This protein binds this small molecule.
Small molecule (SMILES): CCOC(=O)Nc1cc(-c2ccc(C)c(NS(C)(=O)=O)c2)nn2c(C)nnc12

Binding-site contacts:
Ligand atom C14 contacts residue TRP93 of chain 1.A at 4.1 Å (hydrophobic).
Ligand atom C17 contacts residue TYR86 of chain 1.A at 4.2 Å (hydrophobic).
Ligand atom O21 contacts residue LEU41 of chain 1.A at 3.6 Å.
Ligand atom N23 contacts residue ASN87 of chain 1.A at 2.9 Å (h-bond).
Ligand atom C15 contacts residue ASN87 of chain 1.A at 3.9 Å.
Ligand atom N13 contacts residue MET31 of chain 1.A at 4.2 Å.
Ligand atom C10 contacts residue TRP93 of chain 1.A at 3.6 Å (hydrophobic).
Ligand atom C22 contacts residue TRP93 of chain 1.A at 3.4 Å (hydrophobic).
Ligand atom C14 contacts residue ASN87 of chain 1.A at 3.9 Å.
Ligand atom N16 contacts residue ASN87 of chain 1.A at 2.8 Å (h-bond).
Ligand atom O18 contacts residue TYR86 of chain 1.A at 3.8 Å.
Ligand atom C15 contacts residue LEU41 of chain 1.A at 3.6 Å (hydrophobic).
Ligand atom N16 contacts residue TRP93 of chain 1.A at 3.3 Å.
Ligand atom C14 contacts residue LEU41 of chain 1.A at 3.9 Å (hydrophobic).
Ligand atom N24 contacts residue MET31 of chain 1.A at 3.7 Å.
Ligand atom C17 contacts residue ASN87 of chain 1.A at 3.5 Å.
Ligand atom N16 contacts residue LEU41 of chain 1.A at 4.0 Å.
Ligand atom N24 contacts residue ASN87 of chain 1.A at 3.6 Å (h-bond).
Ligand atom C20 contacts residue LEU41 of chain 1.A at 4.1 Å (hydrophobic).
Ligand atom N23 contacts residue TRP93 of chain 1.A at 4.2 Å.
Ligand atom C11 contacts residue LEU41 of chain 1.A at 4.2 Å (hydrophobic).
Ligand atom C26 contacts residue VAL36 of chain 1.A at 3.5 Å (hydrophobic).
Ligand atom C11 contacts residue TRP93 of chain 1.A at 3.7 Å (hydrophobic).
Ligand atom C15 contacts residue TRP93 of chain 1.A at 3.6 Å (hydrophobic).
Ligand atom N23 contacts residue MET31 of chain 1.A at 4.2 Å.
Ligand atom O21 contacts residue TRP93 of chain 1.A at 3.3 Å (h-bond).
Ligand atom C26 contacts residue MET31 of chain 1.A at 3.1 Å (hydrophobic).
Ligand atom C25 contacts residue MET31 of chain 1.A at 3.7 Å (hydrophobic).
Ligand atom C25 contacts residue VAL36 of chain 1.A at 3.9 Å (hydrophobic).
Ligand atom O18 contacts residue TRP93 of chain 1.A at 3.5 Å.
Ligand atom C22 contacts residue LEU41 of chain 1.A at 3.8 Å (hydrophobic).
Ligand atom C20 contacts residue TYR86 of chain 1.A at 3.4 Å (hydrophobic).
Ligand atom C17 contacts residue TRP93 of chain 1.A at 3.3 Å (hydrophobic).
Ligand atom O18 contacts residue ASN87 of chain 1.A at 3.0 Å (h-bond).
Ligand atom N23 contacts residue TYR86 of chain 1.A at 4.1 Å.
Ligand atom N13 contacts residue LEU41 of chain 1.A at 4.2 Å.
Ligand atom C17 contacts residue LEU41 of chain 1.A at 4.1 Å (hydrophobic).
Ligand atom N24 contacts residue ALA83 of chain 1.A at 4.2 Å.
Ligand atom N12 contacts residue TRP93 of chain 1.A at 4.1 Å.
Ligand atom N16 contacts residue TYR86 of chain 1.A at 3.9 Å.

Sequence of chain 1.A:
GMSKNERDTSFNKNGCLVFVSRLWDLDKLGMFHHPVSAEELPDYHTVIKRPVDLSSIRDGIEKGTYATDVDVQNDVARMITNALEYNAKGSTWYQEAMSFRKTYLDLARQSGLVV